A protein and the small-molecule ligand that binds it are described below.
Small molecule (SMILES): CC(=O)N[C@H]1[C@H](O[C@H]2[C@H](O)[C@@H](NC(C)=O)CO[C@@H]2CO)O[C@H](CO)[C@@H](O[C@H]2O[C@H](CO)[C@@H](O)[C@H](O)[C@@H]2O)[C@@H]1O

Binding-site contacts:
Ligand atom O7 contacts residue ASN306 of chain 1.B at 3.3 Å (h-bond).
Ligand atom O6 contacts residue HIS328 of chain 1.B at 3.6 Å (h-bond).
Ligand atom N2 contacts residue ASN306 of chain 1.B at 2.9 Å (h-bond).
Ligand atom C2 contacts residue ASN306 of chain 1.B at 2.4 Å.
Ligand atom C4 contacts residue ASN306 of chain 1.B at 4.3 Å.
Ligand atom C1 contacts residue ASN306 of chain 1.B at 1.5 Å.
Ligand atom C6 contacts residue HIS328 of chain 1.B at 4.3 Å.
Ligand atom C7 contacts residue ALA277 of chain 1.B at 4.3 Å (hydrophobic).
Ligand atom O7 contacts residue ALA277 of chain 1.B at 3.9 Å.
Ligand atom C8 contacts residue TYR251 of chain 1.B at 3.5 Å (hydrophobic).
Ligand atom C5 contacts residue ASN306 of chain 1.B at 3.7 Å.
Ligand atom O5 contacts residue HIS328 of chain 1.B at 3.6 Å.
Ligand atom C8 contacts residue THR352 of chain 1.B at 4.3 Å.
Ligand atom O6 contacts residue THR352 of chain 1.B at 3.9 Å.
Ligand atom C8 contacts residue ALA277 of chain 1.B at 4.3 Å (hydrophobic).
Ligand atom C3 contacts residue ASN306 of chain 1.B at 3.8 Å.
Ligand atom O5 contacts residue ASN306 of chain 1.B at 2.4 Å (h-bond).
Ligand atom C5 contacts residue HIS328 of chain 1.B at 3.8 Å.
Ligand atom C1 contacts residue HIS328 of chain 1.B at 3.5 Å.
Ligand atom C8 contacts residue ASN306 of chain 1.B at 4.4 Å.
Ligand atom C8 contacts residue GLN378 of chain 1.B at 3.4 Å.
Ligand atom C7 contacts residue ASN306 of chain 1.B at 3.2 Å.

Sequence of chain 1.B:
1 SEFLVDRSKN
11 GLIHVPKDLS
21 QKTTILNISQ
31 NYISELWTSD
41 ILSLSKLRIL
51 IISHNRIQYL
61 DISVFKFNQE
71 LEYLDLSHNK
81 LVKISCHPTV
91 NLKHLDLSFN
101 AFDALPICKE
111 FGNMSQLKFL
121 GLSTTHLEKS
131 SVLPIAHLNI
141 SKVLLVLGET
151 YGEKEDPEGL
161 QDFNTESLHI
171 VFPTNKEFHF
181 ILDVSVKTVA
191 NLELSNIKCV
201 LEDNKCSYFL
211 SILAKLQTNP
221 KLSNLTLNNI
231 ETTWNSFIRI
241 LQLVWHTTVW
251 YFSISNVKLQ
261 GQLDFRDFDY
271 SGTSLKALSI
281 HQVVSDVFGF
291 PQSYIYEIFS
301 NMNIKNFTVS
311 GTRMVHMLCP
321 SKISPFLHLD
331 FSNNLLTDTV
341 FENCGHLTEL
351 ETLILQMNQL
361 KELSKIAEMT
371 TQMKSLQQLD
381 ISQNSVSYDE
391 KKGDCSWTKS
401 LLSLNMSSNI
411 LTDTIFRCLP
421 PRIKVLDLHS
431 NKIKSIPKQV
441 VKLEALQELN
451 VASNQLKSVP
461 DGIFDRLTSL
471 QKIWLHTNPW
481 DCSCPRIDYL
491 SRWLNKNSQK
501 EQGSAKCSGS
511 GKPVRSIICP